The small molecule below binds the protein below.
Small molecule (SMILES): Cc1cn([C@H]2C[C@H](O)[C@@H](CO[P](=O)(O)O[P](=O)(O)Oc3ccccc3)O2)c(=O)[nH]c1=O

Sequence of chain 1.B:
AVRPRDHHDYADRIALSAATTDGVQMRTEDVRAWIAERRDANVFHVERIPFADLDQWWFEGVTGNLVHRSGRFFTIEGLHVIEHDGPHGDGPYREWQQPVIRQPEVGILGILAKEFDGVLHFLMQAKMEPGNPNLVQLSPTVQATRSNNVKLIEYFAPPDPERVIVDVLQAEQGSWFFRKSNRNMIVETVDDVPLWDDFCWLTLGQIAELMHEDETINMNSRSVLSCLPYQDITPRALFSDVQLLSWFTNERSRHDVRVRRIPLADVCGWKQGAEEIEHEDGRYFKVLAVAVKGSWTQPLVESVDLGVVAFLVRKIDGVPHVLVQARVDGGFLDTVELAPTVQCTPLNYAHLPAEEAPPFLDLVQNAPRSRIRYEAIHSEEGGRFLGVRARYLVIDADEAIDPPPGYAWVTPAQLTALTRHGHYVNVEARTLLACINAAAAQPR

Binding-site contacts:
Ligand atom C2 contacts residue PHE83 of chain 1.B at 3.5 Å (hydrophobic).
Ligand atom C5M contacts residue GLN322 of chain 1.B at 3.4 Å.
Ligand atom N1 contacts residue TRP320 of chain 1.B at 3.8 Å.
Ligand atom O1A contacts residue ASN158 of chain 1.B at 3.2 Å (h-bond).
Ligand atom C5M contacts residue PHE83 of chain 1.B at 3.8 Å (hydrophobic).
Ligand atom O4 contacts residue HIS78 of chain 1.B at 3.8 Å.
Ligand atom CZ contacts residue ASN200 of chain 1.B at 3.4 Å.
Ligand atom N3 contacts residue TRP320 of chain 1.B at 3.3 Å.
Ligand atom O2 contacts residue TRP320 of chain 1.B at 3.4 Å.
Ligand atom C5' contacts residue ASN158 of chain 1.B at 3.8 Å.
Ligand atom CE1 contacts residue THR155 of chain 1.B at 3.7 Å.
Ligand atom C5 contacts residue GLN322 of chain 1.B at 3.8 Å.
Ligand atom O4 contacts residue THR321 of chain 1.B at 3.3 Å (h-bond).
Ligand atom CD2 contacts residue ARG408 of chain 1.B at 3.8 Å.
Ligand atom CD1 contacts residue ALA154 of chain 1.B at 3.4 Å (hydrophobic).
Ligand atom O1B contacts residue GLN153 of chain 1.B at 3.4 Å (h-bond).
Ligand atom C5 contacts residue PHE83 of chain 1.B at 3.6 Å (hydrophobic).
Ligand atom C6 contacts residue PHE83 of chain 1.B at 3.4 Å (hydrophobic).
Ligand atom N3 contacts residue PHE83 of chain 1.B at 3.6 Å.
Ligand atom CD2 contacts residue THR155 of chain 1.B at 3.0 Å.
Ligand atom O1A contacts residue PHE83 of chain 1.B at 3.8 Å.
Ligand atom O4 contacts residue TRP67 of chain 1.B at 2.8 Å (h-bond).
Ligand atom O1A contacts residue ARG408 of chain 1.B at 3.8 Å.
Ligand atom O4 contacts residue GLN322 of chain 1.B at 3.6 Å.
Ligand atom O4 contacts residue PHE83 of chain 1.B at 3.9 Å.
Ligand atom C4 contacts residue PHE83 of chain 1.B at 3.6 Å (hydrophobic).
Ligand atom C2' contacts residue TRP320 of chain 1.B at 3.5 Å (hydrophobic).
Ligand atom CZ contacts residue THR155 of chain 1.B at 3.4 Å.
Ligand atom C6 contacts residue TRP320 of chain 1.B at 3.8 Å (hydrophobic).
Ligand atom O4' contacts residue PHE83 of chain 1.B at 3.4 Å.
Ligand atom C5 contacts residue TRP320 of chain 1.B at 3.9 Å (hydrophobic).
Ligand atom O2B contacts residue GLN153 of chain 1.B at 3.6 Å.
Ligand atom CG contacts residue THR155 of chain 1.B at 3.3 Å.
Ligand atom CE2 contacts residue THR155 of chain 1.B at 3.0 Å.
Ligand atom C2 contacts residue TRP320 of chain 1.B at 3.4 Å (hydrophobic).
Ligand atom O2A contacts residue ARG408 of chain 1.B at 2.7 Å (salt-bridge).
Ligand atom N1 contacts residue PHE83 of chain 1.B at 3.5 Å.
Ligand atom CD1 contacts residue GLN153 of chain 1.B at 3.8 Å.
Ligand atom CD1 contacts residue THR155 of chain 1.B at 3.6 Å.
Ligand atom C4 contacts residue TRP320 of chain 1.B at 3.5 Å (hydrophobic).